Binding-site contacts:
Ligand atom C37 contacts residue ARG175 of chain 1.A at 4.2 Å.
Ligand atom C40 contacts residue ARG175 of chain 1.A at 3.4 Å.
Ligand atom O49 contacts residue ARG175 of chain 1.A at 3.6 Å.
Ligand atom C30 contacts residue VAL256 of chain 1.A at 3.7 Å (hydrophobic).
Ligand atom C36 contacts residue PHE257 of chain 1.A at 3.8 Å (hydrophobic).
Ligand atom C24 contacts residue ARG175 of chain 1.A at 4.3 Å.
Ligand atom N33 contacts residue ARG175 of chain 1.A at 3.9 Å.
Ligand atom C21 contacts residue PHE257 of chain 1.A at 3.5 Å (hydrophobic).
Ligand atom O34 contacts residue ARG175 of chain 1.A at 2.5 Å (salt-bridge).
Ligand atom C40 contacts residue ARG259 of chain 1.A at 3.9 Å.
Ligand atom C36 contacts residue ARG175 of chain 1.A at 3.5 Å.
Ligand atom N33 contacts residue PHE257 of chain 1.A at 4.1 Å.
Ligand atom N33 contacts residue VAL256 of chain 1.A at 4.0 Å.
Ligand atom C24 contacts residue VAL256 of chain 1.A at 4.2 Å (hydrophobic).
Ligand atom O49 contacts residue ARG259 of chain 1.A at 4.4 Å.
Ligand atom C30 contacts residue ARG175 of chain 1.A at 3.4 Å.
Ligand atom C36 contacts residue VAL256 of chain 1.A at 4.1 Å (hydrophobic).
Ligand atom C15 contacts residue PHE257 of chain 1.A at 4.4 Å (hydrophobic).
Ligand atom C27 contacts residue VAL256 of chain 1.A at 4.5 Å (hydrophobic).
Ligand atom O34 contacts residue VAL256 of chain 1.A at 3.5 Å (h-bond).
Ligand atom C35 contacts residue PHE257 of chain 1.A at 3.9 Å (hydrophobic).
Ligand atom C24 contacts residue PHE257 of chain 1.A at 4.3 Å (hydrophobic).

A small-molecule ligand and the protein it binds are described below.
Small molecule (SMILES): CCCCCCCCCC(=O)N(CCO)C[C@@H](O)[C@@H](O)[C@@H](O)[C@@H](O)CO

Sequence of chain 1.A:
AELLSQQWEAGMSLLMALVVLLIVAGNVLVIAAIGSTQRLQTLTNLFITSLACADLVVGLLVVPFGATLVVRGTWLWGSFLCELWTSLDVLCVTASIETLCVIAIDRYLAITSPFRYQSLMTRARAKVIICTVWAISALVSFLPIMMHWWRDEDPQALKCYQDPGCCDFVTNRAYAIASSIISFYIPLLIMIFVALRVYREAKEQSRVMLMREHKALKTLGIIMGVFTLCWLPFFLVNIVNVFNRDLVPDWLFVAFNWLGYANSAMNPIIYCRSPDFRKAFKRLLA